Binding-site contacts:
Ligand atom C20 contacts residue CYS157 of chain 1.A at 1.8 Å (hydrophobic).
Ligand atom C21 contacts residue ASP45 of chain 21.A at 4.2 Å.
Ligand atom C22 contacts residue CYS157 of chain 1.A at 4.0 Å (hydrophobic).
Ligand atom C21 contacts residue CYS157 of chain 1.A at 2.8 Å (hydrophobic).
Ligand atom C18 contacts residue CYS157 of chain 1.A at 2.8 Å (hydrophobic).
Ligand atom O19 contacts residue CYS157 of chain 1.A at 3.1 Å.
Ligand atom O19 contacts residue GLY164 of chain 21.A at 4.4 Å.
Ligand atom N17 contacts residue CYS157 of chain 1.A at 3.9 Å.

Sequence of chain 21.A:
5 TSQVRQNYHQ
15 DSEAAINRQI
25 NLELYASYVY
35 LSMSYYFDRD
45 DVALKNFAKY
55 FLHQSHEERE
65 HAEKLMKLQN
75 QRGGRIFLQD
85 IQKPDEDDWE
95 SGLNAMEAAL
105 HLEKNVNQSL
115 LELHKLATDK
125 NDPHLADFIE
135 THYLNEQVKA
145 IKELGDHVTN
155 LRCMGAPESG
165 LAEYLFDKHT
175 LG

Sequence of chain 1.A:
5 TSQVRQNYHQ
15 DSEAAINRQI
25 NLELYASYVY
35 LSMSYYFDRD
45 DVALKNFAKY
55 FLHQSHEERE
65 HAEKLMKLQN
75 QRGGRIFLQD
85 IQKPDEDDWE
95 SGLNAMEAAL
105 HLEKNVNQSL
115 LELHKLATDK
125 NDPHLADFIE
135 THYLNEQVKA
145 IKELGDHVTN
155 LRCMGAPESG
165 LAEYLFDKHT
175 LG

The small molecule below binds the protein below.
Small molecule (SMILES): CCCCSC(=S)SC(C)(C)C(=O)NCCN1C(=O)CCC1=O